This small molecule binds to this protein.
Small molecule (SMILES): C=CCc1cc(CNC(=O)[C@H](Cc2ccc(OP(=O)(O)O)cc2)NC(=O)Cc2ccc(F)cc2)ccc1F

Binding-site contacts:
Ligand atom C19 contacts residue VAL119 of chain 1.A at 3.7 Å (hydrophobic).
Ligand atom C23 contacts residue ILE81 of chain 1.A at 3.6 Å (hydrophobic).
Ligand atom F20 contacts residue LEU121 of chain 1.A at 3.2 Å.
Ligand atom C07 contacts residue VAL26 of chain 1.A at 3.7 Å (hydrophobic).
Ligand atom C29 contacts residue ASN65 of chain 1.A at 3.8 Å.
Ligand atom O01 contacts residue ASN65 of chain 1.A at 2.7 Å (h-bond).
Ligand atom C17 contacts residue ASN65 of chain 1.A at 3.6 Å.
Ligand atom F20 contacts residue HIS120 of chain 1.A at 3.4 Å.
Ligand atom F08 contacts residue LYS30 of chain 1.A at 3.6 Å.
Ligand atom P33 contacts residue SER47 of chain 1.A at 3.5 Å.
Ligand atom C24 contacts residue CYS82 of chain 1.A at 3.3 Å (hydrophobic).
Ligand atom C13 contacts residue ASN65 of chain 1.A at 3.6 Å.
Ligand atom C23 contacts residue CYS82 of chain 1.A at 3.6 Å (hydrophobic).
Ligand atom O34 contacts residue SER47 of chain 1.A at 3.0 Å (h-bond).
Ligand atom C12 contacts residue ASN65 of chain 1.A at 3.2 Å.
Ligand atom O35 contacts residue SER46 of chain 1.A at 2.8 Å (h-bond).
Ligand atom F08 contacts residue VAL26 of chain 1.A at 3.7 Å.
Ligand atom O35 contacts residue ARG67 of chain 1.A at 3.0 Å (salt-bridge).
Ligand atom C31 contacts residue ASN65 of chain 1.A at 3.6 Å.
Ligand atom O34 contacts residue ARG44 of chain 1.A at 2.9 Å (salt-bridge).
Ligand atom C05 contacts residue PRO63 of chain 1.A at 3.3 Å (hydrophobic).
Ligand atom C17 contacts residue THR64 of chain 1.A at 3.7 Å.
Ligand atom O35 contacts residue THR54 of chain 1.A at 2.7 Å (h-bond).
Ligand atom C30 contacts residue ARG67 of chain 1.A at 3.4 Å.
Ligand atom C25 contacts residue ILE81 of chain 1.A at 3.6 Å (hydrophobic).
Ligand atom C22 contacts residue VAL119 of chain 1.A at 3.1 Å (hydrophobic).
Ligand atom C23 contacts residue LEU66 of chain 1.A at 3.5 Å (hydrophobic).
Ligand atom C21 contacts residue VAL119 of chain 1.A at 3.4 Å (hydrophobic).
Ligand atom O01 contacts residue THR64 of chain 1.A at 3.5 Å (h-bond).
Ligand atom O36 contacts residue ARG67 of chain 1.A at 2.7 Å (salt-bridge).
Ligand atom C09 contacts residue VAL26 of chain 1.A at 3.5 Å (hydrophobic).
Ligand atom C05 contacts residue ASN65 of chain 1.A at 3.5 Å.
Ligand atom C06 contacts residue PRO63 of chain 1.A at 3.5 Å (hydrophobic).
Ligand atom C30 contacts residue ASN65 of chain 1.A at 3.5 Å.
Ligand atom O32 contacts residue ARG44 of chain 1.A at 3.0 Å (salt-bridge).
Ligand atom C29 contacts residue ARG67 of chain 1.A at 3.7 Å.
Ligand atom N14 contacts residue ASN65 of chain 1.A at 2.9 Å (h-bond).
Ligand atom O35 contacts residue SER47 of chain 1.A at 3.6 Å.
Ligand atom O36 contacts residue SER47 of chain 1.A at 2.6 Å (h-bond).
Ligand atom C06 contacts residue ASN65 of chain 1.A at 3.7 Å.

Sequence of chain 1.A:
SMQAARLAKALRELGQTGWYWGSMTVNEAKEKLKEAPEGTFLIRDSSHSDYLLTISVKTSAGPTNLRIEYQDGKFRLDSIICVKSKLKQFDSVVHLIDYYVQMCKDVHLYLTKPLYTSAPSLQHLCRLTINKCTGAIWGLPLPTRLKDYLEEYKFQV